Sequence of chain 1.B:
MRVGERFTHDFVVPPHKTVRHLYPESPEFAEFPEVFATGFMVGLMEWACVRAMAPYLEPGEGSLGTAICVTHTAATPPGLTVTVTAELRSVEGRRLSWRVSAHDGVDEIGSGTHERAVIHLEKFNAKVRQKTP

A protein and the small-molecule ligand that binds it are described below.
Small molecule (SMILES): CC(C)(CO)[C@@H](O)C(=O)NCCC(=O)NCCCC(=O)CF

Binding-site contacts:
Ligand atom C9 contacts residue LEU68 of chain 1.A at 4.2 Å (hydrophobic).
Ligand atom O5 contacts residue VAL23 of chain 1.B at 3.3 Å.
Ligand atom O11 contacts residue HIS76 of chain 1.B at 3.5 Å.
Ligand atom C7 contacts residue THR42 of chain 1.B at 4.0 Å.
Ligand atom C3 contacts residue LEU26 of chain 1.B at 3.6 Å (hydrophobic).
Ligand atom C10 contacts residue ALA79 of chain 1.B at 3.7 Å (hydrophobic).
Ligand atom C4 contacts residue THR42 of chain 1.B at 3.0 Å.
Ligand atom C10 contacts residue LEU68 of chain 1.A at 3.5 Å (hydrophobic).
Ligand atom N8 contacts residue HIS76 of chain 1.B at 3.7 Å.
Ligand atom C4 contacts residue ALA41 of chain 1.B at 4.0 Å (hydrophobic).
Ligand atom N8 contacts residue GLY69 of chain 1.A at 3.4 Å (h-bond).
Ligand atom C6 contacts residue VAL23 of chain 1.B at 3.6 Å (hydrophobic).
Ligand atom N8 contacts residue THR42 of chain 1.B at 3.5 Å (h-bond).
Ligand atom F4 contacts residue GLY47 of chain 1.A at 3.9 Å.
Ligand atom C7 contacts residue LEU68 of chain 1.A at 3.4 Å (hydrophobic).
Ligand atom F4 contacts residue THR42 of chain 1.B at 3.8 Å.
Ligand atom O11 contacts residue GLY69 of chain 1.A at 3.8 Å.
Ligand atom C2 contacts residue GLU50 of chain 1.A at 3.1 Å.
Ligand atom N8 contacts residue LEU68 of chain 1.A at 4.1 Å.
Ligand atom C10 contacts residue VAL39 of chain 1.B at 3.4 Å (hydrophobic).
Ligand atom C7 contacts residue GLY69 of chain 1.A at 4.1 Å.
Ligand atom C3 contacts residue THR42 of chain 1.B at 3.2 Å.
Ligand atom C3 contacts residue GLU50 of chain 1.A at 3.3 Å.
Ligand atom C9 contacts residue HIS76 of chain 1.B at 3.8 Å.
Ligand atom F4 contacts residue GLU50 of chain 1.A at 2.3 Å.
Ligand atom C6 contacts residue THR42 of chain 1.B at 3.4 Å.
Ligand atom C6 contacts residue PHE40 of chain 1.B at 4.0 Å (hydrophobic).
Ligand atom C2 contacts residue THR42 of chain 1.B at 3.5 Å.
Ligand atom O11 contacts residue ALA78 of chain 1.B at 4.0 Å.
Ligand atom F4 contacts residue LEU26 of chain 1.B at 3.5 Å.
Ligand atom C9 contacts residue GLY69 of chain 1.A at 4.0 Å.
Ligand atom C3 contacts residue GLY43 of chain 1.B at 3.4 Å.
Ligand atom C4 contacts residue GLU50 of chain 1.A at 3.2 Å.
Ligand atom C6 contacts residue ALA41 of chain 1.B at 3.7 Å (hydrophobic).
Ligand atom O5 contacts residue GLU50 of chain 1.A at 3.1 Å (salt-bridge).
Ligand atom C2 contacts residue VAL23 of chain 1.B at 4.1 Å (hydrophobic).
Ligand atom C3 contacts residue ALA41 of chain 1.B at 3.2 Å (hydrophobic).
Ligand atom F4 contacts residue GLY43 of chain 1.B at 3.1 Å.
Ligand atom C2 contacts residue ALA41 of chain 1.B at 3.9 Å (hydrophobic).
Ligand atom F4 contacts residue VAL46 of chain 1.A at 4.2 Å.

Sequence of chain 1.A:
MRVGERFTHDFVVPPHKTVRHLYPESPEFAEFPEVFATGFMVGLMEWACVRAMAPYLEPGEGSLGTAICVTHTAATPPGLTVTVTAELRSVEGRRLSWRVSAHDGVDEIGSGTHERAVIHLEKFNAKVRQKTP